This protein binds this small molecule.
Small molecule (SMILES): Cn1c(N)nc2ncc(-c3ccc(O)cc3)cc21

Binding-site contacts:
Ligand atom OAC contacts residue GLU57 of chain 1.B at 2.8 Å (salt-bridge).
Ligand atom CAA contacts residue HIS228 of chain 1.B at 4.3 Å.
Ligand atom CAQ contacts residue MET125 of chain 1.B at 4.1 Å (hydrophobic).
Ligand atom CAD contacts residue LEU95 of chain 1.B at 4.1 Å (hydrophobic).
Ligand atom CAA contacts residue MET125 of chain 1.B at 3.1 Å (hydrophobic).
Ligand atom CAD contacts residue LEU91 of chain 1.B at 3.9 Å (hydrophobic).
Ligand atom CAP contacts residue MET47 of chain 1.B at 4.3 Å (hydrophobic).
Ligand atom CAM contacts residue HIS228 of chain 1.B at 3.5 Å.
Ligand atom CAG contacts residue LEU50 of chain 1.B at 3.4 Å (hydrophobic).
Ligand atom NAR contacts residue MET125 of chain 1.B at 3.4 Å.
Ligand atom NAJ contacts residue THR51 of chain 1.B at 4.3 Å.
Ligand atom OAC contacts residue LEU91 of chain 1.B at 4.1 Å.
Ligand atom NAB contacts residue HIS228 of chain 1.B at 2.3 Å (h-bond).
Ligand atom CAE contacts residue LEU53 of chain 1.B at 4.1 Å (hydrophobic).
Ligand atom NAK contacts residue LEU229 of chain 1.B at 3.4 Å.
Ligand atom NAK contacts residue MET47 of chain 1.B at 3.7 Å.
Ligand atom CAM contacts residue MET125 of chain 1.B at 3.8 Å (hydrophobic).
Ligand atom CAE contacts residue GLU57 of chain 1.B at 3.1 Å.
Ligand atom CAG contacts residue GLU57 of chain 1.B at 4.3 Å.
Ligand atom CAG contacts residue ALA54 of chain 1.B at 4.0 Å (hydrophobic).
Ligand atom CAM contacts residue LEU229 of chain 1.B at 4.1 Å (hydrophobic).
Ligand atom NAB contacts residue GLY225 of chain 1.B at 3.3 Å (h-bond).
Ligand atom CAA contacts residue ILE128 of chain 1.B at 4.1 Å (hydrophobic).
Ligand atom CAL contacts residue ARG98 of chain 1.B at 4.2 Å.
Ligand atom CAH contacts residue LEU50 of chain 1.B at 3.7 Å (hydrophobic).
Ligand atom NAB contacts residue LEU229 of chain 1.B at 3.2 Å (h-bond).
Ligand atom NAR contacts residue HIS228 of chain 1.B at 4.3 Å.
Ligand atom CAL contacts residue GLU57 of chain 1.B at 3.3 Å.
Ligand atom CAN contacts residue LEU50 of chain 1.B at 4.4 Å (hydrophobic).
Ligand atom CAH contacts residue ALA54 of chain 1.B at 3.9 Å (hydrophobic).
Ligand atom NAB contacts residue MET125 of chain 1.B at 4.0 Å.
Ligand atom OAC contacts residue ARG98 of chain 1.B at 2.9 Å (salt-bridge).
Ligand atom NAJ contacts residue LEU50 of chain 1.B at 4.4 Å.
Ligand atom CAO contacts residue LEU50 of chain 1.B at 4.3 Å (hydrophobic).
Ligand atom NAB contacts residue MET47 of chain 1.B at 4.3 Å.
Ligand atom CAP contacts residue LEU229 of chain 1.B at 4.3 Å (hydrophobic).
Ligand atom CAE contacts residue LEU50 of chain 1.B at 4.1 Å (hydrophobic).
Ligand atom CAM contacts residue MET47 of chain 1.B at 4.1 Å (hydrophobic).
Ligand atom CAM contacts residue GLY225 of chain 1.B at 3.9 Å.
Ligand atom CAL contacts residue LEU91 of chain 1.B at 4.3 Å (hydrophobic).

Sequence of chain 1.B:
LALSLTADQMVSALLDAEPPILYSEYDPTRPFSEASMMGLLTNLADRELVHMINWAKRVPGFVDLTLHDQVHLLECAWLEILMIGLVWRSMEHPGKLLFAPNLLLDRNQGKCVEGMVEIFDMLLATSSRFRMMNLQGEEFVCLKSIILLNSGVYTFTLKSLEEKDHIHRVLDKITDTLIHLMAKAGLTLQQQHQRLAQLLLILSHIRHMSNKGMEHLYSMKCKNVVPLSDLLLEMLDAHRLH